Sequence of chain 1.B:
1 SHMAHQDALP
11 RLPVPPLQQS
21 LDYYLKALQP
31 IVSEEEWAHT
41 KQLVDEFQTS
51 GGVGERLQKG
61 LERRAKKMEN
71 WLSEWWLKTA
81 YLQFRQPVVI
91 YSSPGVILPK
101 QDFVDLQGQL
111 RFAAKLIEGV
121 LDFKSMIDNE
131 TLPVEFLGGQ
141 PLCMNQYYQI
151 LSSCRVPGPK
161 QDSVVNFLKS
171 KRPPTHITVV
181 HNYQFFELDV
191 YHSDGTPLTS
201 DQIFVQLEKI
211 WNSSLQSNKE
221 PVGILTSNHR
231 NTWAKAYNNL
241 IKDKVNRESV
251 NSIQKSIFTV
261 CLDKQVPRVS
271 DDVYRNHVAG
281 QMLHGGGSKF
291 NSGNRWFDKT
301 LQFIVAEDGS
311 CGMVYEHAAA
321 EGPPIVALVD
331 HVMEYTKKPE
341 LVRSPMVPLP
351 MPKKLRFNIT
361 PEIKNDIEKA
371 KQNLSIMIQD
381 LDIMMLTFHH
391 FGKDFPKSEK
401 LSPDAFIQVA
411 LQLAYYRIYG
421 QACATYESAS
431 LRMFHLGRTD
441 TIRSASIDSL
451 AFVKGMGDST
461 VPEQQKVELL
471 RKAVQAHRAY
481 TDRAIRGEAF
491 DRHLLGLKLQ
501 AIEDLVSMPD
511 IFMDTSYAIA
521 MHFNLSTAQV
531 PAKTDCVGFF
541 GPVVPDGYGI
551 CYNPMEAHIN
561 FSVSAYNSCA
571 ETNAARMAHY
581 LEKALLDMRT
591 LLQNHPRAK

A protein and the small-molecule ligand that binds it are described below.
Small molecule (SMILES): CCCCCC(=O)O[C@H](CC(=O)O)C[N+](C)(C)C

Binding-site contacts:
Ligand atom CAR contacts residue THR439 of chain 1.B at 3.5 Å.
Ligand atom CAD contacts residue VAL530 of chain 1.B at 3.6 Å (hydrophobic).
Ligand atom CAM contacts residue SER526 of chain 1.B at 3.5 Å.
Ligand atom CAR contacts residue SER428 of chain 1.B at 3.7 Å.
Ligand atom CAM contacts residue TYR426 of chain 1.B at 3.8 Å (hydrophobic).
Ligand atom CAP contacts residue HIS317 of chain 1.B at 3.5 Å.
Ligand atom CAF contacts residue VAL530 of chain 1.B at 3.7 Å (hydrophobic).
Ligand atom CAJ contacts residue PHE540 of chain 1.B at 3.6 Å (hydrophobic).
Ligand atom CAM contacts residue SER428 of chain 1.B at 3.6 Å.
Ligand atom OAI contacts residue ALA528 of chain 1.B at 3.1 Å.
Ligand atom OAI contacts residue SER428 of chain 1.B at 3.2 Å (h-bond).
Ligand atom OAL contacts residue THR439 of chain 1.B at 2.8 Å (h-bond).
Ligand atom OAI contacts residue COA1 of chain 1.E at 3.0 Å.
Ligand atom CAQ contacts residue GLU321 of chain 1.B at 3.4 Å.
Ligand atom CAG contacts residue COA1 of chain 1.E at 3.3 Å.
Ligand atom OAS contacts residue TYR426 of chain 1.B at 2.7 Å (h-bond).
Ligand atom CAE contacts residue VAL530 of chain 1.B at 3.3 Å (hydrophobic).
Ligand atom CAC contacts residue VAL96 of chain 1.B at 3.6 Å (hydrophobic).
Ligand atom CAP contacts residue SER428 of chain 1.B at 3.6 Å.
Ligand atom CAG contacts residue PRO94 of chain 1.B at 3.8 Å (hydrophobic).
Ligand atom CAQ contacts residue COA1 of chain 1.E at 3.5 Å.
Ligand atom CAQ contacts residue TYR81 of chain 1.B at 3.8 Å (hydrophobic).
Ligand atom OAL contacts residue TYR81 of chain 1.B at 3.8 Å.
Ligand atom CAT contacts residue VAL543 of chain 1.B at 3.6 Å (hydrophobic).
Ligand atom OAS contacts residue THR439 of chain 1.B at 3.6 Å (h-bond).
Ligand atom OAK contacts residue HIS317 of chain 1.B at 2.7 Å (h-bond).
Ligand atom CAT contacts residue SER526 of chain 1.B at 3.3 Å.
Ligand atom CAP contacts residue COA1 of chain 1.E at 3.8 Å.
Ligand atom OAS contacts residue SER428 of chain 1.B at 2.7 Å (h-bond).
Ligand atom CAC contacts residue TYR315 of chain 1.B at 3.9 Å (hydrophobic).
Ligand atom CAQ contacts residue HIS317 of chain 1.B at 3.3 Å.
Ligand atom OAL contacts residue TRP76 of chain 1.B at 3.6 Å.
Ligand atom CAD contacts residue TYR315 of chain 1.B at 3.5 Å (hydrophobic).
Ligand atom CAH contacts residue HIS317 of chain 1.B at 3.6 Å.
Ligand atom CAR contacts residue TYR426 of chain 1.B at 3.4 Å (hydrophobic).
Ligand atom CAH contacts residue COA1 of chain 1.E at 2.9 Å.
Ligand atom OAK contacts residue COA1 of chain 1.E at 3.3 Å (h-bond).
Ligand atom CAE contacts residue CYS551 of chain 1.B at 3.7 Å (hydrophobic).
Ligand atom CAF contacts residue PHE540 of chain 1.B at 3.9 Å (hydrophobic).
Ligand atom OAL contacts residue TYR426 of chain 1.B at 3.4 Å (h-bond).